This small molecule binds to this protein.
Small molecule (SMILES): CC(=O)N[C@H]1[C@H](O[C@H]2[C@H](O)[C@@H](NC(C)=O)CO[C@@H]2CO)O[C@H](CO)[C@@H](O[C@@H]2O[C@H](CO)[C@@H](O)[C@H](O[C@H]3O[C@H](CO)[C@@H](O)[C@H](O)[C@@H]3O)[C@@H]2O)[C@@H]1O

Binding-site contacts:
Ligand atom C7 contacts residue VAL237 of chain 1.D at 3.9 Å (hydrophobic).
Ligand atom O6 contacts residue LYS235 of chain 1.D at 3.7 Å.
Ligand atom C6 contacts residue LYS235 of chain 1.D at 4.2 Å.
Ligand atom C8 contacts residue VAL237 of chain 1.D at 3.5 Å (hydrophobic).
Ligand atom C3 contacts residue ASN222 of chain 1.D at 3.8 Å.
Ligand atom C2 contacts residue ASN222 of chain 1.D at 2.5 Å.
Ligand atom O7 contacts residue VAL237 of chain 1.D at 4.3 Å.
Ligand atom O7 contacts residue ASN222 of chain 1.D at 4.0 Å.
Ligand atom O5 contacts residue LYS235 of chain 1.D at 3.7 Å.
Ligand atom C4 contacts residue ASN222 of chain 1.D at 4.2 Å.
Ligand atom C1 contacts residue ASN222 of chain 1.D at 1.4 Å.
Ligand atom N2 contacts residue VAL237 of chain 1.D at 4.4 Å.
Ligand atom N2 contacts residue ASN222 of chain 1.D at 2.9 Å (h-bond).
Ligand atom C8 contacts residue GLU44 of chain 1.D at 4.1 Å.
Ligand atom C7 contacts residue ASN222 of chain 1.D at 3.7 Å.
Ligand atom C5 contacts residue ASN222 of chain 1.D at 3.6 Å.
Ligand atom O7 contacts residue ALA46 of chain 1.D at 4.2 Å.
Ligand atom O5 contacts residue ASN222 of chain 1.D at 2.4 Å (h-bond).

Sequence of chain 1.D:
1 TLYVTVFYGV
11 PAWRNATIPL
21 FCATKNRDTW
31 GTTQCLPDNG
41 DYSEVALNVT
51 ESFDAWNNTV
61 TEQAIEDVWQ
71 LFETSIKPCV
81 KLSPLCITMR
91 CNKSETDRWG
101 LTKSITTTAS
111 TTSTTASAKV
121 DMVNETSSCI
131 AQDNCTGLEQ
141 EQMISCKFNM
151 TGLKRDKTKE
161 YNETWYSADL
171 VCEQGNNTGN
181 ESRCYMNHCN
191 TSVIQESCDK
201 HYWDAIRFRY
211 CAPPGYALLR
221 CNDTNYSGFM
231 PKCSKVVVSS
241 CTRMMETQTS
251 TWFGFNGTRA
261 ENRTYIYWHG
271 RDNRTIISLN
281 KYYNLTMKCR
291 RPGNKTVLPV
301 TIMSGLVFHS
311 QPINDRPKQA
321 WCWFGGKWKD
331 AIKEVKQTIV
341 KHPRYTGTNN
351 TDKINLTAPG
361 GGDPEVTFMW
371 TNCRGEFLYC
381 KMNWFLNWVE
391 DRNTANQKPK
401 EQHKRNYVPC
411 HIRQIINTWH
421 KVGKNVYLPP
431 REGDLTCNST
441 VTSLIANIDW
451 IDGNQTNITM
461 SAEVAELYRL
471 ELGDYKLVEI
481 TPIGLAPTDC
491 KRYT